Sequence of chain 1.D:
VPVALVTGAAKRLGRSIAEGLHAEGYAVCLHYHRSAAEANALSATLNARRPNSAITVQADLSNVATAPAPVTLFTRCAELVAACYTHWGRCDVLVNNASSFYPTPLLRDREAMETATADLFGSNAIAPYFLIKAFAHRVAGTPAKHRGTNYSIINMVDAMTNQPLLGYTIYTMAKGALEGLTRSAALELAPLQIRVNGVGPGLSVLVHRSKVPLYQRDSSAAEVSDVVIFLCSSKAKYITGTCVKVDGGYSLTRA

Binding-site contacts:
Ligand atom C16 contacts residue HIS241 of chain 1.A at 3.5 Å.
Ligand atom C13 contacts residue EDO1 of chain 1.G at 2.7 Å.
Ligand atom N3 contacts residue NDP1 of chain 1.E at 2.7 Å (h-bond).
Ligand atom C13 contacts residue ARG287 of chain 1.D at 3.4 Å.
Ligand atom C8 contacts residue NDP1 of chain 1.E at 3.4 Å.
Ligand atom CP1 contacts residue PHE113 of chain 1.A at 3.5 Å (hydrophobic).
Ligand atom C8 contacts residue PHE113 of chain 1.A at 3.8 Å (hydrophobic).
Ligand atom N3 contacts residue PHE113 of chain 1.A at 3.8 Å.
Ligand atom O contacts residue TYR283 of chain 1.A at 2.3 Å (h-bond).
Ligand atom C8A contacts residue NDP1 of chain 1.E at 3.7 Å.
Ligand atom NA2 contacts residue PHE113 of chain 1.A at 3.7 Å.
Ligand atom C8 contacts residue TYR194 of chain 1.A at 3.3 Å (hydrophobic).
Ligand atom NA2 contacts residue NDP1 of chain 1.E at 3.1 Å (h-bond).
Ligand atom O4 contacts residue ARG17 of chain 1.A at 3.4 Å (salt-bridge).
Ligand atom C6 contacts residue NDP1 of chain 1.E at 3.7 Å.
Ligand atom C14 contacts residue LEU226 of chain 1.A at 3.6 Å (hydrophobic).
Ligand atom C7 contacts residue EDO1 of chain 1.G at 3.2 Å.
Ligand atom O1 contacts residue LEU188 of chain 1.A at 3.4 Å.
Ligand atom C7 contacts residue NDP1 of chain 1.E at 3.4 Å.
Ligand atom N1 contacts residue PHE113 of chain 1.A at 3.8 Å.
Ligand atom N1 contacts residue TYR194 of chain 1.A at 3.6 Å.
Ligand atom N1 contacts residue NDP1 of chain 1.E at 3.2 Å (h-bond).
Ligand atom CT contacts residue ARG287 of chain 1.D at 3.8 Å.
Ligand atom C12 contacts residue EDO1 of chain 1.G at 3.4 Å.
Ligand atom C2 contacts residue PHE113 of chain 1.A at 3.5 Å (hydrophobic).
Ligand atom C12 contacts residue ARG287 of chain 1.D at 2.8 Å.
Ligand atom C4A contacts residue PHE113 of chain 1.A at 3.8 Å (hydrophobic).
Ligand atom C4 contacts residue NDP1 of chain 1.E at 3.5 Å.
Ligand atom C contacts residue TYR283 of chain 1.A at 3.5 Å (hydrophobic).
Ligand atom C13 contacts residue LEU226 of chain 1.A at 3.6 Å (hydrophobic).
Ligand atom O1 contacts residue ARG287 of chain 1.D at 3.3 Å.
Ligand atom C9 contacts residue LEU226 of chain 1.A at 3.8 Å (hydrophobic).
Ligand atom C8A contacts residue PHE113 of chain 1.A at 3.8 Å (hydrophobic).
Ligand atom C2 contacts residue NDP1 of chain 1.E at 3.4 Å.
Ligand atom NA2 contacts residue SER111 of chain 1.A at 2.6 Å (h-bond).
Ligand atom C12 contacts residue LEU188 of chain 1.A at 3.7 Å (hydrophobic).
Ligand atom O4 contacts residue NDP1 of chain 1.E at 3.4 Å (h-bond).
Ligand atom C5 contacts residue NDP1 of chain 1.E at 3.6 Å.
Ligand atom CP2 contacts residue PHE113 of chain 1.A at 3.8 Å (hydrophobic).
Ligand atom O contacts residue ARG287 of chain 1.D at 3.6 Å (salt-bridge).

A protein and the small-molecule ligand that binds it are described below.
Small molecule (SMILES): C#CCN(Cc1ccc2[nH]c(N)nc(=O)c2c1)c1ccc(C(=O)N[C@@H](CCC(=O)O)C(=O)O)cc1

Sequence of chain 1.A:
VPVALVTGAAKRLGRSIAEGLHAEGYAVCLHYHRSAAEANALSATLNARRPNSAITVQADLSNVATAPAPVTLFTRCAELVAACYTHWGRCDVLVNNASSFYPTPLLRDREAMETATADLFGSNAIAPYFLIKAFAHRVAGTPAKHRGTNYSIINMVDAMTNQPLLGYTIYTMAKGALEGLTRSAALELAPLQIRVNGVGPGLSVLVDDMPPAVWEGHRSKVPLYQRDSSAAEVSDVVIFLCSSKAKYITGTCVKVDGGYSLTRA